Sequence of chain 1.A:
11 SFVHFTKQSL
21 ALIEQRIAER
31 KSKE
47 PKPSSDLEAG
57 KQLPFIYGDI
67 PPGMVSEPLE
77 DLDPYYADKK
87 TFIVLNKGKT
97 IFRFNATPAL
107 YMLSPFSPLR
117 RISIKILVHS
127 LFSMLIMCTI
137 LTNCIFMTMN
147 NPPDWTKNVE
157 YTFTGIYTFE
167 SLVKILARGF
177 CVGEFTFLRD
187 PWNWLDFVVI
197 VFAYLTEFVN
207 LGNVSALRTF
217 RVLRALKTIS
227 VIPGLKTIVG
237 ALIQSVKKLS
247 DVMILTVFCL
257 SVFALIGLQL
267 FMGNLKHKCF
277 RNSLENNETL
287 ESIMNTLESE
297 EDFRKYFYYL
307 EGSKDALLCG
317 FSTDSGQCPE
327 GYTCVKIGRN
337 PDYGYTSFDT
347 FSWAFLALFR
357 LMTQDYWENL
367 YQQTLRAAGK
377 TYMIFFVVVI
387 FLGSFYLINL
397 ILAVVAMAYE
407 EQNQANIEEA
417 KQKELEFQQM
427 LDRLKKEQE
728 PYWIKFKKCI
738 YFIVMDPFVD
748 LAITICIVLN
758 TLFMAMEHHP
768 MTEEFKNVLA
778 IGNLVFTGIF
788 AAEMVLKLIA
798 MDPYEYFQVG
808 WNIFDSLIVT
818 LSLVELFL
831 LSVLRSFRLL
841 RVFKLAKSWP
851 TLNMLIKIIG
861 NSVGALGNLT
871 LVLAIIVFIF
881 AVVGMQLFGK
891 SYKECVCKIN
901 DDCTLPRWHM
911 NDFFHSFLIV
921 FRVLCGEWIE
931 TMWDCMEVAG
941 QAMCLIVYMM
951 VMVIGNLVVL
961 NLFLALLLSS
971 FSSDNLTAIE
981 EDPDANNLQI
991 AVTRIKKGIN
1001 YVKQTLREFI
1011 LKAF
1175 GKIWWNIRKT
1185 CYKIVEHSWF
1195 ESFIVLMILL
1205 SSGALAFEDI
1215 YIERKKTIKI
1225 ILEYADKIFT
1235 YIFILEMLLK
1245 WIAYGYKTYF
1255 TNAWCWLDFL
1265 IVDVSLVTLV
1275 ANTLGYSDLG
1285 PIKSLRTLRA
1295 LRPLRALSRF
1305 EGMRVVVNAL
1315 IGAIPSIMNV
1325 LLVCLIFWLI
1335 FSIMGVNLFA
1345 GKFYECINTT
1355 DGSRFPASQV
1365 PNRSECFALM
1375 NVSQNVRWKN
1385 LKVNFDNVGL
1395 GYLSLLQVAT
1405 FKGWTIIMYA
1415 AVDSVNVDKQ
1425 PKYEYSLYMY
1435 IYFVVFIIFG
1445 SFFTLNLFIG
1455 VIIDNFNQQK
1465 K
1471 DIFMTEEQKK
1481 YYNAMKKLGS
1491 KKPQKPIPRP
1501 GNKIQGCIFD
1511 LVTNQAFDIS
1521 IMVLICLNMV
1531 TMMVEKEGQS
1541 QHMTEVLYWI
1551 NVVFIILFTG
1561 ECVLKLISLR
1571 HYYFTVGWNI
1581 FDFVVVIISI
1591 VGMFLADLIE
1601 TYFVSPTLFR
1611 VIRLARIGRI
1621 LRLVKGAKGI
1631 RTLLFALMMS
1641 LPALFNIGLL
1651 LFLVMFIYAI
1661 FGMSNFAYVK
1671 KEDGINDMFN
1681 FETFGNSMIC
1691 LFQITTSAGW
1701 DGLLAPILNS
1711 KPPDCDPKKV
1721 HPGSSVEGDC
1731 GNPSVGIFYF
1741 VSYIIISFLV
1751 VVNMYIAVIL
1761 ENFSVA

Binding-site contacts:
Ligand atom O01 contacts residue VAL383 of chain 1.A at 3.4 Å (h-bond).
Ligand atom O02 contacts residue MET1754 of chain 1.A at 3.0 Å (h-bond).
Ligand atom C20 contacts residue LPE1 of chain 1.AA at 3.6 Å.
Ligand atom C10 contacts residue THR1695 of chain 1.A at 3.5 Å.
Ligand atom C05 contacts residue VAL1751 of chain 1.A at 3.7 Å (hydrophobic).
Ligand atom C18 contacts residue PHE387 of chain 1.A at 4.1 Å (hydrophobic).
Ligand atom C19 contacts residue LPE1 of chain 1.AA at 3.8 Å.
Ligand atom C10 contacts residue PHE1692 of chain 1.A at 3.8 Å (hydrophobic).
Ligand atom C22 contacts residue VAL383 of chain 1.A at 3.9 Å (hydrophobic).
Ligand atom C19 contacts residue PHE1692 of chain 1.A at 3.7 Å (hydrophobic).
Ligand atom C16 contacts residue PHE387 of chain 1.A at 3.6 Å (hydrophobic).
Ligand atom C15 contacts residue PHE387 of chain 1.A at 3.6 Å (hydrophobic).
Ligand atom C17 contacts residue MET1754 of chain 1.A at 3.8 Å (hydrophobic).
Ligand atom C17 contacts residue PHE387 of chain 1.A at 3.4 Å (hydrophobic).
Ligand atom C03 contacts residue THR1695 of chain 1.A at 4.1 Å.
Ligand atom O01 contacts residue ILE386 of chain 1.A at 3.9 Å.
Ligand atom O01 contacts residue PHE387 of chain 1.A at 3.9 Å.
Ligand atom C11 contacts residue PHE1692 of chain 1.A at 4.1 Å (hydrophobic).
Ligand atom C14 contacts residue THR1696 of chain 1.A at 3.7 Å.
Ligand atom C19 contacts residue THR1695 of chain 1.A at 3.5 Å.
Ligand atom O01 contacts residue PHE1692 of chain 1.A at 3.1 Å.
Ligand atom C14 contacts residue THR1695 of chain 1.A at 3.5 Å.
Ligand atom C19 contacts residue LEU1651 of chain 1.A at 3.5 Å (hydrophobic).
Ligand atom C18 contacts residue LPE1 of chain 1.Z at 3.8 Å.
Ligand atom C11 contacts residue PHE387 of chain 1.A at 3.8 Å (hydrophobic).
Ligand atom C12 contacts residue PHE387 of chain 1.A at 3.7 Å (hydrophobic).
Ligand atom C21 contacts residue LPE1 of chain 1.AA at 3.6 Å.
Ligand atom C23 contacts residue VAL383 of chain 1.A at 3.8 Å (hydrophobic).
Ligand atom C05 contacts residue THR1695 of chain 1.A at 3.7 Å.
Ligand atom C13 contacts residue PHE391 of chain 1.A at 3.3 Å (hydrophobic).
Ligand atom C06 contacts residue THR1696 of chain 1.A at 3.6 Å.
Ligand atom C16 contacts residue VAL383 of chain 1.A at 3.6 Å (hydrophobic).
Ligand atom C21 contacts residue VAL383 of chain 1.A at 3.8 Å (hydrophobic).
Ligand atom C12 contacts residue MET1754 of chain 1.A at 3.9 Å (hydrophobic).
Ligand atom C09 contacts residue PHE391 of chain 1.A at 4.2 Å (hydrophobic).
Ligand atom C14 contacts residue PHE1692 of chain 1.A at 3.2 Å (hydrophobic).
Ligand atom C08 contacts residue PHE387 of chain 1.A at 4.2 Å (hydrophobic).
Ligand atom C13 contacts residue VAL1751 of chain 1.A at 4.0 Å (hydrophobic).
Ligand atom C20 contacts residue LPE1 of chain 1.Z at 3.5 Å.
Ligand atom C11 contacts residue VAL383 of chain 1.A at 4.0 Å (hydrophobic).

This small molecule binds to this protein.
Small molecule (SMILES): C=C(C)[C@@H]1CCC(C)=C[C@H]1c1c(O)cc(CCCCC)cc1O